Binding-site contacts:
Ligand atom O5 contacts residue TYR48 of chain 1.A at 4.2 Å.
Ligand atom C7 contacts residue ASN45 of chain 1.A at 3.2 Å.
Ligand atom O7 contacts residue GLN44 of chain 1.A at 4.4 Å.
Ligand atom O7 contacts residue PHE158 of chain 1.A at 4.1 Å.
Ligand atom O5 contacts residue ASN45 of chain 1.A at 2.3 Å (h-bond).
Ligand atom C3 contacts residue ASN45 of chain 1.A at 3.8 Å.
Ligand atom C5 contacts residue ASN45 of chain 1.A at 3.6 Å.
Ligand atom O6 contacts residue TYR48 of chain 1.A at 4.3 Å.
Ligand atom C2 contacts residue ASN45 of chain 1.A at 2.5 Å.
Ligand atom O7 contacts residue THR157 of chain 1.A at 3.9 Å.
Ligand atom C6 contacts residue TYR48 of chain 1.A at 3.9 Å (hydrophobic).
Ligand atom N2 contacts residue ASN45 of chain 1.A at 2.9 Å (h-bond).
Ligand atom C1 contacts residue THR47 of chain 1.A at 4.2 Å.
Ligand atom C8 contacts residue ASN45 of chain 1.A at 4.4 Å.
Ligand atom C1 contacts residue ASN45 of chain 1.A at 1.4 Å.
Ligand atom C4 contacts residue ASN45 of chain 1.A at 4.2 Å.
Ligand atom O7 contacts residue ASN45 of chain 1.A at 3.2 Å (h-bond).

Sequence of chain 1.A:
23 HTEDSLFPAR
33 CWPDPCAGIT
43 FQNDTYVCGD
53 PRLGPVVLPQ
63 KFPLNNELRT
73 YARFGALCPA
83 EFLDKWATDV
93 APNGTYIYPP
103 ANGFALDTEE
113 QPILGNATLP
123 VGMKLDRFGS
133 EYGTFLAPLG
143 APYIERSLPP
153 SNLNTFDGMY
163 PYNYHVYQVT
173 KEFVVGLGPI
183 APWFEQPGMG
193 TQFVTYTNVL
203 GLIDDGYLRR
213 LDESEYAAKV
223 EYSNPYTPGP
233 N

A small-molecule ligand and the protein it binds are described below.
Small molecule (SMILES): CC(=O)N[C@H]1[C@H](O[C@H]2[C@H](O)[C@@H](NC(C)=O)CO[C@@H]2CO)O[C@H](CO)[C@@H](O)[C@@H]1O